Binding-site contacts:
Ligand atom C1 contacts residue ASN77 of chain 1.B at 1.4 Å.
Ligand atom N2 contacts residue ASN77 of chain 1.B at 3.0 Å (h-bond).
Ligand atom C8 contacts residue VAL87 of chain 1.B at 4.2 Å (hydrophobic).
Ligand atom C3 contacts residue GLN89 of chain 1.B at 4.4 Å.
Ligand atom C5 contacts residue ASN80 of chain 1.B at 4.2 Å.
Ligand atom C8 contacts residue GLN89 of chain 1.B at 3.6 Å.
Ligand atom O6 contacts residue ASN80 of chain 1.B at 4.5 Å.
Ligand atom O7 contacts residue ASN77 of chain 1.B at 3.4 Å (h-bond).
Ligand atom C7 contacts residue VAL87 of chain 1.B at 3.9 Å (hydrophobic).
Ligand atom C3 contacts residue ASN77 of chain 1.B at 3.8 Å.
Ligand atom C2 contacts residue GLN89 of chain 1.B at 4.4 Å.
Ligand atom C8 contacts residue ALA86 of chain 1.B at 3.9 Å (hydrophobic).
Ligand atom N2 contacts residue GLN89 of chain 1.B at 3.8 Å.
Ligand atom C1 contacts residue ASN80 of chain 1.B at 4.4 Å.
Ligand atom C7 contacts residue GLN89 of chain 1.B at 3.5 Å.
Ligand atom C7 contacts residue ALA86 of chain 1.B at 4.1 Å (hydrophobic).
Ligand atom C4 contacts residue ASN77 of chain 1.B at 4.1 Å.
Ligand atom O5 contacts residue ASN80 of chain 1.B at 3.6 Å (h-bond).
Ligand atom C8 contacts residue ASN77 of chain 1.B at 4.1 Å.
Ligand atom O7 contacts residue ALA86 of chain 1.B at 3.3 Å.
Ligand atom C2 contacts residue ASN77 of chain 1.B at 2.4 Å.
Ligand atom C7 contacts residue ASN77 of chain 1.B at 3.4 Å.
Ligand atom C5 contacts residue ASN77 of chain 1.B at 3.6 Å.
Ligand atom O6 contacts residue LEU84 of chain 1.B at 4.0 Å.
Ligand atom O7 contacts residue LEU85 of chain 1.B at 4.2 Å.
Ligand atom C6 contacts residue ASN80 of chain 1.B at 4.0 Å.
Ligand atom O5 contacts residue ASN77 of chain 1.B at 2.3 Å (h-bond).
Ligand atom O7 contacts residue VAL87 of chain 1.B at 2.9 Å (h-bond).
Ligand atom O7 contacts residue GLN89 of chain 1.B at 3.8 Å.
Ligand atom O3 contacts residue GLN89 of chain 1.B at 3.3 Å (h-bond).

Sequence of chain 1.B:
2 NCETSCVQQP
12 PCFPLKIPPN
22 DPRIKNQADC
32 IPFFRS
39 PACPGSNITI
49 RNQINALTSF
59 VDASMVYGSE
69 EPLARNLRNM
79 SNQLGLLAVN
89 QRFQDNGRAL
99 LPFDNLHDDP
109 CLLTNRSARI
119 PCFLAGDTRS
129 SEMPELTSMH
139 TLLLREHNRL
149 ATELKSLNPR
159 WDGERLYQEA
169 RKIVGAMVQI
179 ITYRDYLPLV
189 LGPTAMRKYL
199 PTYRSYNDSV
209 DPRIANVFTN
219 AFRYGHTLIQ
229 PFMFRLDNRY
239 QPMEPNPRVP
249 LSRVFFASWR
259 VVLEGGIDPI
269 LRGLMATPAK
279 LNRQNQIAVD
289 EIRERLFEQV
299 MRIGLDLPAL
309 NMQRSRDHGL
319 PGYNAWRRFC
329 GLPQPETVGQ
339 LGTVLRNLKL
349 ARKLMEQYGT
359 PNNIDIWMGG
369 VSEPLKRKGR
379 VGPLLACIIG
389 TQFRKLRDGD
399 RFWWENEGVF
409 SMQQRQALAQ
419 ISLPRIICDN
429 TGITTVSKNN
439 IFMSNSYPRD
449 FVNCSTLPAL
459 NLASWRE

The protein below binds the small molecule below.
Small molecule (SMILES): CC(=O)N[C@@H]1[C@@H](O)[C@H](O)[C@@H](CO)O[C@H]1O